Binding-site contacts:
Ligand atom OE1 contacts residue LYS66 of chain 1.D at 3.4 Å (salt-bridge).
Ligand atom CE2 contacts residue GLN155 of chain 1.D at 3.2 Å.
Ligand atom O contacts residue LYS66 of chain 1.D at 2.9 Å (salt-bridge).
Ligand atom C contacts residue ASP77 of chain 1.D at 3.5 Å.
Ligand atom CZ2 contacts residue GLN155 of chain 1.D at 3.3 Å.
Ligand atom CG contacts residue GLU63 of chain 1.D at 3.5 Å.
Ligand atom OG1 contacts residue VAL76 of chain 1.D at 3.4 Å.
Ligand atom CB contacts residue TYR99 of chain 1.D at 3.5 Å (hydrophobic).
Ligand atom O contacts residue THR73 of chain 1.D at 3.2 Å.
Ligand atom CD2 contacts residue TYR99 of chain 1.D at 3.4 Å (hydrophobic).
Ligand atom O contacts residue TYR7 of chain 1.D at 3.5 Å.
Ligand atom OG1 contacts residue ASP77 of chain 1.D at 2.7 Å (salt-bridge).
Ligand atom N contacts residue TYR159 of chain 1.D at 3.5 Å.
Ligand atom CA contacts residue ASP77 of chain 1.D at 3.3 Å.
Ligand atom N contacts residue TYR7 of chain 1.D at 3.1 Å (h-bond).
Ligand atom OE2 contacts residue TRP167 of chain 1.D at 3.5 Å (h-bond).
Ligand atom OE2 contacts residue THR163 of chain 1.D at 3.4 Å.
Ligand atom N contacts residue TYR99 of chain 1.D at 3.0 Å (h-bond).
Ligand atom CB contacts residue GLU63 of chain 1.D at 3.5 Å.
Ligand atom CB contacts residue GLU63 of chain 1.D at 3.4 Å.
Ligand atom OXT contacts residue THR143 of chain 1.D at 2.7 Å (h-bond).
Ligand atom C contacts residue TYR7 of chain 1.D at 3.2 Å (hydrophobic).
Ligand atom CA contacts residue GLU63 of chain 1.D at 3.4 Å.
Ligand atom CA contacts residue TYR7 of chain 1.D at 3.2 Å (hydrophobic).
Ligand atom CD contacts residue LYS66 of chain 1.D at 3.5 Å.
Ligand atom OXT contacts residue TYR84 of chain 1.D at 2.6 Å (h-bond).
Ligand atom NE1 contacts residue GLN155 of chain 1.D at 2.7 Å (h-bond).
Ligand atom CD2 contacts residue TRP147 of chain 1.D at 3.4 Å (hydrophobic).
Ligand atom O contacts residue TRP147 of chain 1.D at 2.8 Å (h-bond).
Ligand atom N contacts residue TYR171 of chain 1.D at 2.8 Å (h-bond).
Ligand atom CD contacts residue TRP167 of chain 1.D at 3.5 Å (hydrophobic).
Ligand atom O contacts residue THR80 of chain 1.D at 3.4 Å.
Ligand atom N contacts residue TYR7 of chain 1.D at 3.5 Å (h-bond).
Ligand atom N contacts residue GLU63 of chain 1.D at 2.9 Å (salt-bridge).
Ligand atom O contacts residue HIS70 of chain 1.D at 3.3 Å.
Ligand atom C contacts residue TYR84 of chain 1.D at 3.5 Å (hydrophobic).
Ligand atom CD1 contacts residue GLN155 of chain 1.D at 3.3 Å.
Ligand atom N contacts residue ASP77 of chain 1.D at 2.8 Å (salt-bridge).
Ligand atom CA contacts residue TYR171 of chain 1.D at 3.5 Å (hydrophobic).
Ligand atom O contacts residue TYR159 of chain 1.D at 2.7 Å (h-bond).

Sequence of chain 1.D:
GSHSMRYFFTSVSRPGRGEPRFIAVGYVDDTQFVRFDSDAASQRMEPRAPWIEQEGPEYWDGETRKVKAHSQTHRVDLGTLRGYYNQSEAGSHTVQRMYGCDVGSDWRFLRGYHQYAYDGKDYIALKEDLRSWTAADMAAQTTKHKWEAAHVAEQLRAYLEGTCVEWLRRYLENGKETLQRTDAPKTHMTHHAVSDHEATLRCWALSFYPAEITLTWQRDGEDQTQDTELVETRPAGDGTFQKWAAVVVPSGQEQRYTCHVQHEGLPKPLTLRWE

The protein below binds the small molecule below.
Small molecule (SMILES): CC(C)C[C@H](NC(=O)c1cccc(CNC(=O)[C@H](Cc2c[nH]c3ccccc23)/N=C/CNC(=O)[C@H](C)NC(=O)[C@H](CC(C)C)NC(=O)[C@@H](N)CCC(=O)O)c1)C(=O)N[C@H](C(=O)N[C@H](C(=O)O)C(C)C)[C@@H](C)O